Binding-site contacts:
Ligand atom C3 contacts residue ASN153 of chain 13.B at 3.3 Å.
Ligand atom C4 contacts residue ASN143 of chain 13.B at 3.4 Å.
Ligand atom C4 contacts residue ASN153 of chain 13.B at 3.8 Å.
Ligand atom O4 contacts residue ARG142 of chain 13.B at 3.2 Å.
Ligand atom O7 contacts residue ASN153 of chain 13.B at 3.9 Å.
Ligand atom O4 contacts residue ASN153 of chain 13.B at 3.9 Å.
Ligand atom O6 contacts residue ARG142 of chain 13.B at 4.4 Å.
Ligand atom C6 contacts residue ASN143 of chain 13.B at 3.0 Å.
Ligand atom C5 contacts residue ARG142 of chain 13.B at 4.3 Å.
Ligand atom C7 contacts residue ASN143 of chain 13.B at 3.4 Å.
Ligand atom C1 contacts residue ASN143 of chain 13.B at 1.4 Å.
Ligand atom C3 contacts residue ASN143 of chain 13.B at 3.5 Å.
Ligand atom O6 contacts residue ASN143 of chain 13.B at 2.9 Å (h-bond).
Ligand atom N2 contacts residue ASN143 of chain 13.B at 3.4 Å (h-bond).
Ligand atom N2 contacts residue ASN153 of chain 13.B at 4.1 Å.
Ligand atom O3 contacts residue GLY154 of chain 13.B at 4.2 Å.
Ligand atom C5 contacts residue ASN143 of chain 13.B at 3.0 Å.
Ligand atom O5 contacts residue ASN143 of chain 13.B at 2.4 Å (h-bond).
Ligand atom O3 contacts residue ASN153 of chain 13.B at 2.0 Å (h-bond).
Ligand atom C2 contacts residue ASN153 of chain 13.B at 3.8 Å.
Ligand atom C2 contacts residue ASN143 of chain 13.B at 2.5 Å.
Ligand atom C7 contacts residue ASN153 of chain 13.B at 4.1 Å.
Ligand atom O3 contacts residue ASN143 of chain 13.B at 4.3 Å.
Ligand atom C6 contacts residue ARG142 of chain 13.B at 3.5 Å.
Ligand atom O7 contacts residue ASN143 of chain 13.B at 2.6 Å (h-bond).
Ligand atom C4 contacts residue ARG142 of chain 13.B at 3.9 Å.

This small molecule binds to this protein.
Small molecule (SMILES): CC(=O)N[C@@H]1[C@@H](O)[C@H](O)[C@@H](CO)O[C@H]1O

Sequence of chain 13.B:
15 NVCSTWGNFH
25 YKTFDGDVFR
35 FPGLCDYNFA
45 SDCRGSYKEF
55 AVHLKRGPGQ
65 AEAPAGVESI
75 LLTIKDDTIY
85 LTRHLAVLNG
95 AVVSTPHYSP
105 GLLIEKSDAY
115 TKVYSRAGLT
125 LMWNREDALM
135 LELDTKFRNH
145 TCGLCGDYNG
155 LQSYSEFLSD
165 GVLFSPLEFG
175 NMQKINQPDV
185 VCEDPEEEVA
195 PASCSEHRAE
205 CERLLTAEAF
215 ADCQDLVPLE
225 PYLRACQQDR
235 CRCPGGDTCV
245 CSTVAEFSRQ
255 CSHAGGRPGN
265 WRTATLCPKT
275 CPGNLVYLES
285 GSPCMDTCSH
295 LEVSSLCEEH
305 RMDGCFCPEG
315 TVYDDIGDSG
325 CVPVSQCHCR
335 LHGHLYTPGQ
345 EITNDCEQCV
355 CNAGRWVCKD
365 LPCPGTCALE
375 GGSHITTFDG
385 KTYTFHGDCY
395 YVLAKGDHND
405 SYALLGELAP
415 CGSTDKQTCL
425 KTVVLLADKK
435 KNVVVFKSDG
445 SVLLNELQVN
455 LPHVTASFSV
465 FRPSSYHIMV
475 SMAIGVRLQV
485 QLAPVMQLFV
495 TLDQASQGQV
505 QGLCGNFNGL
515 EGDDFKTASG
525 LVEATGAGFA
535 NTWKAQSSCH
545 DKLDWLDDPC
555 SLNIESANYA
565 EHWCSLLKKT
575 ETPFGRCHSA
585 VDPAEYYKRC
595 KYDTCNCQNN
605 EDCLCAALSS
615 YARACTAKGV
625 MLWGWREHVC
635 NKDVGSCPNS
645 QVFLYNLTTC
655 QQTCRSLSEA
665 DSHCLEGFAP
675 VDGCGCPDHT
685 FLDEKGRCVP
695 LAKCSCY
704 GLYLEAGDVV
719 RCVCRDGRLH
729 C